Sequence of chain 1.B:
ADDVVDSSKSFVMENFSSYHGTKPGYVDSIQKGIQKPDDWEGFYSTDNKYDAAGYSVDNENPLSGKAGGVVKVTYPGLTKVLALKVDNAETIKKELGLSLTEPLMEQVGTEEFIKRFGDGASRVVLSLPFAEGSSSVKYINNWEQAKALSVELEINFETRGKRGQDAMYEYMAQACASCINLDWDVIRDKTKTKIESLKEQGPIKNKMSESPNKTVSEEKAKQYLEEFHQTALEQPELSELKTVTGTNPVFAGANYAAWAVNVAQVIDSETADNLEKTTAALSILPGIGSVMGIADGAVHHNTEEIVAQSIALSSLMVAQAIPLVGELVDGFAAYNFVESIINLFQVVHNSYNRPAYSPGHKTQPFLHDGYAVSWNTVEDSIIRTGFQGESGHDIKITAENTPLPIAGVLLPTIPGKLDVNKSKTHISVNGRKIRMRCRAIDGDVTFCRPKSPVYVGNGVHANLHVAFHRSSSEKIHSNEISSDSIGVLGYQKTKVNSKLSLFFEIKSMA

Sequence of chain 1.A:
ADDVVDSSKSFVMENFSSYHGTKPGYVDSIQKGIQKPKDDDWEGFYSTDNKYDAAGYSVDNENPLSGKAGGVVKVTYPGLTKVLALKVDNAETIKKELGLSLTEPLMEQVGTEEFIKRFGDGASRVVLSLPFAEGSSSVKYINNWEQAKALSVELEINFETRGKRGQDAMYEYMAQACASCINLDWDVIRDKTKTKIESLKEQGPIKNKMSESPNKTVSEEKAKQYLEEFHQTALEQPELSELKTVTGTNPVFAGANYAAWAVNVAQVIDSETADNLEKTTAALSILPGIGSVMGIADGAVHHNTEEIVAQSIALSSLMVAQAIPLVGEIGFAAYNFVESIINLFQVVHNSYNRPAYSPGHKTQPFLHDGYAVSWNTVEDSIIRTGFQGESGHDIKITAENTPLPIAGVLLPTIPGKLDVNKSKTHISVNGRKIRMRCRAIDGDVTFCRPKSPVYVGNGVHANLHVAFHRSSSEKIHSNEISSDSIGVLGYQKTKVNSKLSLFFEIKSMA

Binding-site contacts:
Ligand atom O4U contacts residue GLY23 of chain 1.A at 2.8 Å (h-bond).
Ligand atom C1D contacts residue TYR66 of chain 1.A at 3.6 Å (hydrophobic).
Ligand atom O2D contacts residue TYR55 of chain 1.A at 3.2 Å.
Ligand atom O4D contacts residue TYR66 of chain 1.A at 3.3 Å.
Ligand atom C5U contacts residue GLY23 of chain 1.A at 3.4 Å.
Ligand atom PA contacts residue LYS25 of chain 1.A at 3.8 Å.
Ligand atom N3U contacts residue TYR55 of chain 1.A at 3.8 Å.
Ligand atom N7A contacts residue TYR28 of chain 1.A at 3.6 Å.
Ligand atom O2B contacts residue HIS22 of chain 1.A at 2.9 Å (h-bond).
Ligand atom C6A contacts residue GLN37 of chain 1.A at 3.7 Å.
Ligand atom O1A contacts residue LYS25 of chain 1.A at 2.8 Å (salt-bridge).
Ligand atom O2U contacts residue TYR66 of chain 1.A at 3.4 Å.
Ligand atom N6A contacts residue GLN37 of chain 1.A at 3.6 Å (h-bond).
Ligand atom O4U contacts residue HIS22 of chain 1.A at 3.5 Å.
Ligand atom C2U contacts residue TYR66 of chain 1.A at 3.4 Å (hydrophobic).
Ligand atom N6A contacts residue ILE32 of chain 1.A at 3.7 Å.
Ligand atom C5U contacts residue HIS22 of chain 1.A at 3.5 Å.
Ligand atom C6U contacts residue TYR66 of chain 1.A at 3.4 Å (hydrophobic).
Ligand atom O5B contacts residue TRP154 of chain 1.A at 3.5 Å.
Ligand atom O2B contacts residue GLY23 of chain 1.A at 3.7 Å.
Ligand atom C2A contacts residue GLN37 of chain 1.A at 3.0 Å.
Ligand atom N1U contacts residue TYR66 of chain 1.A at 3.4 Å.
Ligand atom C5U contacts residue TYR66 of chain 1.A at 3.5 Å (hydrophobic).
Ligand atom O5B contacts residue PHE54 of chain 1.A at 3.8 Å.
Ligand atom C2A contacts residue TRP154 of chain 1.A at 3.5 Å (hydrophobic).
Ligand atom O1X contacts residue SER447 of chain 1.B at 3.5 Å.
Ligand atom O4U contacts residue TYR66 of chain 1.A at 3.8 Å.
Ligand atom C2A contacts residue ILE36 of chain 1.A at 3.8 Å (hydrophobic).
Ligand atom N3U contacts residue TYR66 of chain 1.A at 3.5 Å.
Ligand atom N1A contacts residue ILE36 of chain 1.A at 3.5 Å.
Ligand atom N1A contacts residue GLN37 of chain 1.A at 3.0 Å (h-bond).
Ligand atom O4B contacts residue PRO39 of chain 1.A at 3.8 Å.
Ligand atom C2U contacts residue TYR55 of chain 1.A at 3.4 Å (hydrophobic).
Ligand atom O2U contacts residue TYR55 of chain 1.A at 3.1 Å.
Ligand atom C2B contacts residue HIS22 of chain 1.A at 3.3 Å.
Ligand atom C8A contacts residue TYR28 of chain 1.A at 3.4 Å (hydrophobic).
Ligand atom N6A contacts residue GLY35 of chain 1.A at 2.9 Å (h-bond).
Ligand atom C4U contacts residue TYR66 of chain 1.A at 3.5 Å (hydrophobic).
Ligand atom C6A contacts residue ILE32 of chain 1.A at 3.7 Å (hydrophobic).
Ligand atom C4U contacts residue HIS22 of chain 1.A at 3.8 Å.

The protein below binds the small molecule below.
Small molecule (SMILES): Nc1ncnc2c1ncn2[C@@H]1O[C@H](CO)[C@@H](O[P](=O)(O)OC[C@H]2O[C@@H](n3ccc(=O)[nH]c3=O)[C@H](O)[C@@H]2OP(=O)(O)O)[C@H]1O